Sequence of chain 1.A:
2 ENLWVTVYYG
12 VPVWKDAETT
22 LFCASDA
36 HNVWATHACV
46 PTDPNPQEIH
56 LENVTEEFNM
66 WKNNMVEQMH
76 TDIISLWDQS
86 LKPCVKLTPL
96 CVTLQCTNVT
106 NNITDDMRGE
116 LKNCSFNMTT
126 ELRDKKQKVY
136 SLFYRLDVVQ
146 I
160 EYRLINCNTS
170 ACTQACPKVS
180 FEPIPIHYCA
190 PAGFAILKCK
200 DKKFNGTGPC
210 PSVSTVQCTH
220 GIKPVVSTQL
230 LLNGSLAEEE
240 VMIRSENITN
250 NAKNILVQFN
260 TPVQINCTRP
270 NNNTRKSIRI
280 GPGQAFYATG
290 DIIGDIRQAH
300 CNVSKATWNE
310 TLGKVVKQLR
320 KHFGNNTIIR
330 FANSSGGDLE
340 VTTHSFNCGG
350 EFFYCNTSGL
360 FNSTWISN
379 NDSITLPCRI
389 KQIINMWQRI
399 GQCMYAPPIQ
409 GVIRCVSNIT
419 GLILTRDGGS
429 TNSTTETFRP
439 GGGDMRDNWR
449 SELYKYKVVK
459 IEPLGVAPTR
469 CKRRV

Binding-site contacts:
Ligand atom C8 contacts residue VAL104 of chain 1.A at 3.8 Å (hydrophobic).
Ligand atom C1 contacts residue ASN118 of chain 1.A at 1.4 Å.
Ligand atom C2 contacts residue ASP290 of chain 1.A at 4.4 Å.
Ligand atom C3 contacts residue ASN118 of chain 1.A at 3.8 Å.
Ligand atom C4 contacts residue ASN118 of chain 1.A at 4.2 Å.
Ligand atom O3 contacts residue ASP290 of chain 1.A at 3.1 Å (salt-bridge).
Ligand atom O7 contacts residue ASN106 of chain 1.A at 4.3 Å.
Ligand atom C7 contacts residue ASP290 of chain 1.A at 4.0 Å.
Ligand atom C8 contacts residue ASN106 of chain 1.A at 3.8 Å.
Ligand atom N2 contacts residue ASN118 of chain 1.A at 2.9 Å (h-bond).
Ligand atom C5 contacts residue TYR135 of chain 1.A at 4.3 Å (hydrophobic).
Ligand atom C2 contacts residue ASN118 of chain 1.A at 2.4 Å.
Ligand atom C3 contacts residue ASP290 of chain 1.A at 3.6 Å.
Ligand atom O7 contacts residue ASN118 of chain 1.A at 3.9 Å.
Ligand atom C7 contacts residue ASN118 of chain 1.A at 3.6 Å.
Ligand atom O5 contacts residue ASN118 of chain 1.A at 2.4 Å (h-bond).
Ligand atom N2 contacts residue ASP290 of chain 1.A at 3.9 Å.
Ligand atom C5 contacts residue ASN118 of chain 1.A at 3.7 Å.
Ligand atom C8 contacts residue ASP290 of chain 1.A at 3.4 Å.
Ligand atom C7 contacts residue ASN106 of chain 1.A at 4.5 Å.

This small molecule binds to this protein.
Small molecule (SMILES): CC(=O)N[C@@H]1[C@@H](O)[C@H](O)[C@@H](CO)O[C@H]1O